Sequence of chain 6.A:
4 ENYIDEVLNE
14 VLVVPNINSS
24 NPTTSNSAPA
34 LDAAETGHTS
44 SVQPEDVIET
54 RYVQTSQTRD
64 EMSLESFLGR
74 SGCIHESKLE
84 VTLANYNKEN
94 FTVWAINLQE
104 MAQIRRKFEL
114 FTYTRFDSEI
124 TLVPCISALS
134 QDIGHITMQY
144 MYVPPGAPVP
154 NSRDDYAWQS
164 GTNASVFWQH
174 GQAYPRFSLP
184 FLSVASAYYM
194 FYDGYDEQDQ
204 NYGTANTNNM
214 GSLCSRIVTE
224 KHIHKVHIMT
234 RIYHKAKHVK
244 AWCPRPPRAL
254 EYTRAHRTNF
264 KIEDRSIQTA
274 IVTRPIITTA

Binding-site contacts:
Ligand atom C17 contacts residue ILE99 of chain 6.A at 3.8 Å (hydrophobic).
Ligand atom C10 contacts residue TYR191 of chain 6.A at 3.7 Å (hydrophobic).
Ligand atom C14 contacts residue SER121 of chain 6.A at 3.5 Å.
Ligand atom O23 contacts residue LEU216 of chain 6.A at 3.7 Å.
Ligand atom C18 contacts residue LEU182 of chain 6.A at 3.2 Å (hydrophobic).
Ligand atom C21 contacts residue ILE123 of chain 6.A at 3.8 Å (hydrophobic).
Ligand atom C05 contacts residue LEU101 of chain 6.A at 3.9 Å (hydrophobic).
Ligand atom O16 contacts residue ILE99 of chain 6.A at 3.6 Å.
Ligand atom C22 contacts residue ILE99 of chain 6.A at 3.9 Å (hydrophobic).
Ligand atom O26 contacts residue TYR145 of chain 6.A at 3.2 Å.
Ligand atom N08 contacts residue LEU101 of chain 6.A at 3.8 Å.
Ligand atom N24 contacts residue PHE180 of chain 6.A at 3.6 Å.
Ligand atom C04 contacts residue ASN211 of chain 6.A at 3.4 Å.
Ligand atom N07 contacts residue LEU101 of chain 6.A at 3.7 Å.
Ligand atom O26 contacts residue PHE180 of chain 6.A at 3.7 Å.
Ligand atom C18 contacts residue ILE99 of chain 6.A at 3.8 Å (hydrophobic).
Ligand atom C01 contacts residue THR207 of chain 6.A at 2.9 Å.
Ligand atom N06 contacts residue LEU101 of chain 6.A at 3.2 Å.
Ligand atom C01 contacts residue TYR192 of chain 6.A at 2.9 Å (hydrophobic).
Ligand atom C19 contacts residue LEU182 of chain 6.A at 3.6 Å (hydrophobic).
Ligand atom C28 contacts residue ALA167 of chain 6.A at 3.1 Å (hydrophobic).
Ligand atom C15 contacts residue LEU182 of chain 6.A at 3.7 Å (hydrophobic).
Ligand atom C28 contacts residue MET144 of chain 6.A at 3.8 Å (hydrophobic).
Ligand atom C15 contacts residue ILE123 of chain 6.A at 3.6 Å (hydrophobic).
Ligand atom C28 contacts residue TYR143 of chain 6.A at 3.4 Å (hydrophobic).
Ligand atom C18 contacts residue TYR145 of chain 6.A at 3.8 Å (hydrophobic).
Ligand atom C25 contacts residue PHE180 of chain 6.A at 3.5 Å (hydrophobic).
Ligand atom C12 contacts residue ILE99 of chain 6.A at 3.7 Å (hydrophobic).
Ligand atom N24 contacts residue LEU216 of chain 6.A at 3.5 Å.
Ligand atom C19 contacts residue TYR145 of chain 6.A at 3.2 Å (hydrophobic).
Ligand atom C22 contacts residue ILE123 of chain 6.A at 3.6 Å (hydrophobic).
Ligand atom C17 contacts residue LEU182 of chain 6.A at 3.7 Å (hydrophobic).
Ligand atom C13 contacts residue MET213 of chain 6.A at 3.4 Å (hydrophobic).
Ligand atom C09 contacts residue TYR191 of chain 6.A at 3.6 Å (hydrophobic).
Ligand atom C04 contacts residue MET213 of chain 6.A at 3.9 Å (hydrophobic).
Ligand atom C03 contacts residue ASN211 of chain 6.A at 3.1 Å.
Ligand atom C14 contacts residue HIS237 of chain 6.A at 3.5 Å.
Ligand atom C09 contacts residue LEU101 of chain 6.A at 3.8 Å (hydrophobic).
Ligand atom C27 contacts residue PHE180 of chain 6.A at 3.2 Å (hydrophobic).
Ligand atom C28 contacts residue TYR145 of chain 6.A at 3.3 Å (hydrophobic).

A small-molecule ligand and the protein it binds are described below.
Small molecule (SMILES): CCOc1noc2cc(OCCC3CCN(c4ccc(C)nn4)CC3)ccc12